Sequence of chain 1.A:
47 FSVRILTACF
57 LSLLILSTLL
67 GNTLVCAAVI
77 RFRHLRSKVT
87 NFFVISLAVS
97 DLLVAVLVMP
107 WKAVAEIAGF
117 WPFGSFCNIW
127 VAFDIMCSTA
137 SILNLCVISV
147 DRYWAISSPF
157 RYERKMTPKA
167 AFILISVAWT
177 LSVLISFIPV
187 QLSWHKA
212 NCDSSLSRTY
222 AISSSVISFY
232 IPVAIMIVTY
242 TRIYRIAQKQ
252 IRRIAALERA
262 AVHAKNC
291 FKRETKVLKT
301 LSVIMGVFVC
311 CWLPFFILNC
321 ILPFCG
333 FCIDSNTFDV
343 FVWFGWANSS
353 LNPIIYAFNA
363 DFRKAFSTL

Binding-site contacts:
Ligand atom C7 contacts residue ILE91 of chain 1.A at 3.7 Å (hydrophobic).
Ligand atom C2 contacts residue PHE168 of chain 1.A at 3.0 Å (hydrophobic).
Ligand atom C3 contacts residue PHE168 of chain 1.A at 4.4 Å (hydrophobic).
Ligand atom O1 contacts residue PHE88 of chain 1.A at 3.3 Å.
Ligand atom C18 contacts residue SER92 of chain 1.A at 4.0 Å.
Ligand atom C4 contacts residue ILE91 of chain 1.A at 4.1 Å (hydrophobic).
Ligand atom C15 contacts residue VAL95 of chain 1.A at 3.5 Å (hydrophobic).
Ligand atom O1 contacts residue ARG82 of chain 1.A at 4.2 Å.
Ligand atom C19 contacts residue PHE168 of chain 1.A at 4.2 Å (hydrophobic).
Ligand atom C19 contacts residue PHE88 of chain 1.A at 4.1 Å (hydrophobic).
Ligand atom C6 contacts residue ILE91 of chain 1.A at 3.6 Å (hydrophobic).
Ligand atom C27 contacts residue LEU99 of chain 1.A at 4.3 Å (hydrophobic).
Ligand atom C3 contacts residue PHE88 of chain 1.A at 4.0 Å (hydrophobic).
Ligand atom C10 contacts residue PHE168 of chain 1.A at 4.2 Å (hydrophobic).
Ligand atom C4 contacts residue PHE88 of chain 1.A at 3.9 Å (hydrophobic).
Ligand atom C18 contacts residue ILE171 of chain 1.A at 3.9 Å (hydrophobic).
Ligand atom C23 contacts residue TRP175 of chain 1.A at 4.5 Å (hydrophobic).
Ligand atom C16 contacts residue VAL95 of chain 1.A at 3.4 Å (hydrophobic).
Ligand atom C11 contacts residue ILE171 of chain 1.A at 4.4 Å (hydrophobic).
Ligand atom C8 contacts residue ILE91 of chain 1.A at 4.3 Å (hydrophobic).
Ligand atom C24 contacts residue TRP175 of chain 1.A at 4.0 Å (hydrophobic).
Ligand atom C18 contacts residue TRP175 of chain 1.A at 4.0 Å (hydrophobic).
Ligand atom C24 contacts residue LEU99 of chain 1.A at 4.3 Å (hydrophobic).
Ligand atom C19 contacts residue ILE171 of chain 1.A at 3.9 Å (hydrophobic).
Ligand atom C20 contacts residue TRP175 of chain 1.A at 4.4 Å (hydrophobic).
Ligand atom C1 contacts residue PHE168 of chain 1.A at 3.2 Å (hydrophobic).
Ligand atom C26 contacts residue TRP175 of chain 1.A at 4.3 Å (hydrophobic).
Ligand atom C5 contacts residue ILE91 of chain 1.A at 4.4 Å (hydrophobic).
Ligand atom C2 contacts residue PHE88 of chain 1.A at 4.0 Å (hydrophobic).
Ligand atom C12 contacts residue ILE171 of chain 1.A at 4.4 Å (hydrophobic).

The small molecule below binds the protein below.
Small molecule (SMILES): CC(C)CCC[C@@H](C)[C@H]1CC[C@H]2[C@@H]3CC=C4C[C@@H](O)CC[C@]4(C)[C@H]3CC[C@]12C